Binding-site contacts:
Ligand atom O3G contacts residue GLY189 of chain 1.D at 2.8 Å (h-bond).
Ligand atom C2' contacts residue TYR271 of chain 1.D at 3.4 Å (hydrophobic).
Ligand atom O1G contacts residue ASP190 of chain 1.D at 2.7 Å (salt-bridge).
Ligand atom O1G contacts residue MG1 of chain 1.E at 2.1 Å.
Ligand atom O1B contacts residue ARG183 of chain 1.D at 2.8 Å (salt-bridge).
Ligand atom O2A contacts residue ASP192 of chain 1.D at 2.7 Å (salt-bridge).
Ligand atom C5' contacts residue ASP192 of chain 1.D at 3.5 Å.
Ligand atom C4 contacts residue ASP276 of chain 1.D at 3.4 Å.
Ligand atom O3' contacts residue THR273 of chain 1.D at 3.5 Å (h-bond).
Ligand atom O2A contacts residue MG1 of chain 1.E at 2.0 Å.
Ligand atom PG contacts residue MG1 of chain 1.E at 3.3 Å.
Ligand atom O2B contacts residue SER180 of chain 1.D at 3.1 Å (h-bond).
Ligand atom O2B contacts residue ASP192 of chain 1.D at 2.9 Å (salt-bridge).
Ligand atom PA contacts residue MG1 of chain 1.F at 3.5 Å.
Ligand atom C4' contacts residue PHE272 of chain 1.D at 3.7 Å (hydrophobic).
Ligand atom O2B contacts residue GLY179 of chain 1.D at 3.3 Å.
Ligand atom C2' contacts residue GLY274 of chain 1.D at 3.5 Å.
Ligand atom O3' contacts residue ARG183 of chain 1.D at 3.5 Å (salt-bridge).
Ligand atom O3B contacts residue MG1 of chain 1.E at 3.4 Å.
Ligand atom O3G contacts residue SER180 of chain 1.D at 2.7 Å (h-bond).
Ligand atom PA contacts residue MG1 of chain 1.E at 3.1 Å.
Ligand atom C1' contacts residue TYR271 of chain 1.D at 3.6 Å (hydrophobic).
Ligand atom PG contacts residue SER180 of chain 1.D at 3.8 Å.
Ligand atom O3' contacts residue PHE272 of chain 1.D at 3.8 Å.
Ligand atom PG contacts residue GLY189 of chain 1.D at 3.5 Å.
Ligand atom O2 contacts residue TYR271 of chain 1.D at 3.3 Å.
Ligand atom O3A contacts residue MG1 of chain 1.E at 3.2 Å.
Ligand atom C2' contacts residue ASN279 of chain 1.D at 3.2 Å.
Ligand atom O2 contacts residue ASN279 of chain 1.D at 2.8 Å (h-bond).
Ligand atom PB contacts residue MG1 of chain 1.E at 3.1 Å.
Ligand atom C2 contacts residue ASN279 of chain 1.D at 3.7 Å.
Ligand atom O3G contacts residue SER188 of chain 1.D at 3.6 Å.
Ligand atom N3 contacts residue ASP276 of chain 1.D at 3.6 Å.
Ligand atom O2A contacts residue MG1 of chain 1.F at 2.3 Å.
Ligand atom C5 contacts residue ASP276 of chain 1.D at 3.6 Å.
Ligand atom O2B contacts residue MG1 of chain 1.E at 2.1 Å.
Ligand atom O3' contacts residue GLY274 of chain 1.D at 3.3 Å.
Ligand atom C1' contacts residue ASN279 of chain 1.D at 3.6 Å.
Ligand atom O1G contacts residue GLY189 of chain 1.D at 3.6 Å.
Ligand atom O2A contacts residue ASP190 of chain 1.D at 3.0 Å (salt-bridge).

Sequence of chain 1.D:
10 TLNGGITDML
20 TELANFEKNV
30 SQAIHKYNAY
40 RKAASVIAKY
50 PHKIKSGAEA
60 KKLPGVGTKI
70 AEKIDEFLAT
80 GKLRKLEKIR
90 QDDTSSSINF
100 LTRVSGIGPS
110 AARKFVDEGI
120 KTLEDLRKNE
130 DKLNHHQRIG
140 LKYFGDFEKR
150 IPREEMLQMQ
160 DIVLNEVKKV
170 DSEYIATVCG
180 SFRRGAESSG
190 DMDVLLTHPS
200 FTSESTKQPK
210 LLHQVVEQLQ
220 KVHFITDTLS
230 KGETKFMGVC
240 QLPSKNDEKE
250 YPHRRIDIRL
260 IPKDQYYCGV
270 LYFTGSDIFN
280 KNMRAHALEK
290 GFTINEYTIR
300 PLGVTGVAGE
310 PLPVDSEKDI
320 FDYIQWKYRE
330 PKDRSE

This small molecule binds to this protein.
Small molecule (SMILES): Nc1ccn([C@H]2C[C@H](O)[C@@H](CO[P](=O)(O)O[P](=O)(O)OP(=O)(O)O)O2)c(=O)n1